Sequence of chain 1.C:
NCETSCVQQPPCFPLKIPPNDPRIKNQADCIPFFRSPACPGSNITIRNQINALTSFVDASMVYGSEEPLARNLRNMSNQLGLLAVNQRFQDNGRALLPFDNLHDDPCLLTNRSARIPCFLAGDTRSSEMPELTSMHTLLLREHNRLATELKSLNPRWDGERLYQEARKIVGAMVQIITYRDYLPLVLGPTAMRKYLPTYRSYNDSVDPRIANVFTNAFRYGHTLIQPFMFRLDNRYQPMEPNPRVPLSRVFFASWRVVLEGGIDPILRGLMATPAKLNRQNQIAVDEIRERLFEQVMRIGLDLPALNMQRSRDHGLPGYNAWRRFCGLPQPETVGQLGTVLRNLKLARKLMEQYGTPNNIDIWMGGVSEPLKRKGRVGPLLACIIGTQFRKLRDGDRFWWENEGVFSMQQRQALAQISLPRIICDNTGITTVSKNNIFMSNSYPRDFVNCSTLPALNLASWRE

Binding-site contacts:
Ligand atom C6 contacts residue ASN80 of chain 1.C at 3.9 Å.
Ligand atom C1 contacts residue ASN80 of chain 1.C at 3.5 Å.
Ligand atom O5 contacts residue ASN77 of chain 1.C at 2.3 Å (h-bond).
Ligand atom O5 contacts residue LEU84 of chain 1.C at 4.1 Å.
Ligand atom O7 contacts residue ASN77 of chain 1.C at 3.5 Å (h-bond).
Ligand atom N2 contacts residue GLN89 of chain 1.C at 3.8 Å.
Ligand atom C2 contacts residue ASN77 of chain 1.C at 2.4 Å.
Ligand atom C3 contacts residue GLN89 of chain 1.C at 4.3 Å.
Ligand atom N2 contacts residue ASN77 of chain 1.C at 2.9 Å (h-bond).
Ligand atom O6 contacts residue LEU84 of chain 1.C at 4.0 Å.
Ligand atom C4 contacts residue ASN77 of chain 1.C at 4.2 Å.
Ligand atom C1 contacts residue ASN77 of chain 1.C at 1.4 Å.
Ligand atom O5 contacts residue ASN80 of chain 1.C at 3.1 Å (h-bond).
Ligand atom C2 contacts residue GLN89 of chain 1.C at 4.2 Å.
Ligand atom O3 contacts residue GLN89 of chain 1.C at 3.2 Å (h-bond).
Ligand atom C5 contacts residue ASN80 of chain 1.C at 3.7 Å.
Ligand atom C7 contacts residue GLN89 of chain 1.C at 3.3 Å.
Ligand atom C8 contacts residue ASN77 of chain 1.C at 4.4 Å.
Ligand atom C5 contacts residue ASN77 of chain 1.C at 3.7 Å.
Ligand atom C8 contacts residue GLN89 of chain 1.C at 3.7 Å.
Ligand atom O7 contacts residue ALA86 of chain 1.C at 3.4 Å.
Ligand atom C7 contacts residue VAL87 of chain 1.C at 4.2 Å (hydrophobic).
Ligand atom C7 contacts residue ASN77 of chain 1.C at 3.5 Å.
Ligand atom C3 contacts residue ASN77 of chain 1.C at 3.8 Å.
Ligand atom O7 contacts residue GLN89 of chain 1.C at 3.3 Å (h-bond).
Ligand atom C7 contacts residue ALA86 of chain 1.C at 4.3 Å (hydrophobic).
Ligand atom O7 contacts residue VAL87 of chain 1.C at 3.0 Å (h-bond).
Ligand atom C8 contacts residue ALA86 of chain 1.C at 4.2 Å (hydrophobic).

The small molecule below binds the protein below.
Small molecule (SMILES): CC(=O)N[C@@H]1[C@@H](O)[C@H](O)[C@@H](CO)O[C@H]1O